A protein and the small-molecule ligand that binds it are described below.
Small molecule (SMILES): CC[C@H](C)[C@H](NC(=O)[C@@H](NC(=O)[C@@H]1CCCN1C(=O)CN)[C@@H](C)O)C(=O)N[C@@H](CCC(=O)O)C(=O)N[C@@H](CCC(=O)O)C(=O)N[C@H](C(=O)N[C@@H](CC(=O)O)C(=O)O)C(C)C

Sequence of chain 1.A:
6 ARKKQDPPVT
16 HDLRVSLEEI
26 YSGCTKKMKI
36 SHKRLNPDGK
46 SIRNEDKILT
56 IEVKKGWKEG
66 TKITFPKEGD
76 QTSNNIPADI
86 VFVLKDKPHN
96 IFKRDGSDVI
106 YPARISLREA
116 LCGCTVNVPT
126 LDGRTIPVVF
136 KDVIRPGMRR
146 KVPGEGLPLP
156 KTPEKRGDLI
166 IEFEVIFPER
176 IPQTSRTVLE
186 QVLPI

Binding-site contacts:
Ligand atom CG contacts residue PHE70 of chain 1.A at 3.8 Å (hydrophobic).
Ligand atom C contacts residue LYS67 of chain 1.A at 4.0 Å.
Ligand atom CG2 contacts residue TRP62 of chain 1.A at 3.9 Å (hydrophobic).
Ligand atom N contacts residue THR66 of chain 1.A at 3.9 Å.
Ligand atom C contacts residue LYS63 of chain 1.A at 3.5 Å.
Ligand atom OE2 contacts residue TRP62 of chain 1.A at 3.8 Å.
Ligand atom CG2 contacts residue THR66 of chain 1.A at 3.5 Å.
Ligand atom O contacts residue ILE68 of chain 1.A at 3.7 Å.
Ligand atom CG1 contacts residue LYS63 of chain 1.A at 3.9 Å.
Ligand atom CD contacts residue TRP62 of chain 1.A at 3.9 Å (hydrophobic).
Ligand atom C contacts residue LYS67 of chain 1.A at 3.6 Å.
Ligand atom CD contacts residue LYS67 of chain 1.A at 3.9 Å.
Ligand atom CD1 contacts residue ILE68 of chain 1.A at 3.8 Å (hydrophobic).
Ligand atom CD1 contacts residue TRP62 of chain 1.A at 3.7 Å (hydrophobic).
Ligand atom O contacts residue LYS67 of chain 1.A at 3.8 Å.
Ligand atom OE1 contacts residue LYS67 of chain 1.A at 3.7 Å.
Ligand atom CB contacts residue LYS67 of chain 1.A at 3.8 Å.
Ligand atom CG contacts residue ILE68 of chain 1.A at 3.9 Å (hydrophobic).
Ligand atom OD1 contacts residue LYS156 of chain 1.A at 3.3 Å (salt-bridge).
Ligand atom C contacts residue THR69 of chain 1.A at 3.5 Å.
Ligand atom N contacts residue LYS67 of chain 1.A at 2.9 Å (salt-bridge).
Ligand atom CD contacts residue PHE70 of chain 1.A at 3.8 Å (hydrophobic).
Ligand atom CA contacts residue LYS67 of chain 1.A at 3.4 Å.
Ligand atom O contacts residue LYS67 of chain 1.A at 2.9 Å (salt-bridge).
Ligand atom CG2 contacts residue GLU64 of chain 1.A at 3.6 Å.
Ligand atom OXT contacts residue LYS63 of chain 1.A at 2.6 Å (salt-bridge).
Ligand atom CA contacts residue THR69 of chain 1.A at 3.1 Å.
Ligand atom CA contacts residue LYS67 of chain 1.A at 3.9 Å.
Ligand atom OE1 contacts residue TRP62 of chain 1.A at 3.3 Å (h-bond).
Ligand atom N contacts residue THR69 of chain 1.A at 3.0 Å (h-bond).
Ligand atom O contacts residue THR69 of chain 1.A at 2.9 Å (h-bond).
Ligand atom CB contacts residue THR69 of chain 1.A at 3.4 Å.
Ligand atom CG2 contacts residue LYS67 of chain 1.A at 3.7 Å.
Ligand atom O contacts residue THR66 of chain 1.A at 3.5 Å.
Ligand atom CG2 contacts residue THR66 of chain 1.A at 4.0 Å.
Ligand atom O contacts residue LYS63 of chain 1.A at 3.5 Å (salt-bridge).
Ligand atom OG1 contacts residue THR69 of chain 1.A at 3.9 Å.
Ligand atom CB contacts residue PHE70 of chain 1.A at 3.8 Å (hydrophobic).
Ligand atom CG2 contacts residue GLY65 of chain 1.A at 3.4 Å.
Ligand atom CB contacts residue ILE68 of chain 1.A at 3.6 Å (hydrophobic).